A protein and the small-molecule ligand that binds it are described below.
Small molecule (SMILES): CNCCCC[C@H](NC(=O)[C@@H](NC(=O)[C@H](CCCN=C(N)N)NC(=O)[C@H](C)N)[C@@H](C)O)C(=O)N[C@@H](CCC(N)=O)C(=O)N[C@H](C(=O)N[C@@H](C)C=O)[C@@H](C)O

Binding-site contacts:
Ligand atom NH1 contacts residue ARG6 of chain 1.A at 3.7 Å.
Ligand atom C contacts residue TRP4 of chain 1.A at 3.5 Å (hydrophobic).
Ligand atom CB contacts residue VAL21 of chain 1.A at 3.8 Å (hydrophobic).
Ligand atom O contacts residue ALA3 of chain 1.A at 3.6 Å.
Ligand atom CD contacts residue ASN55 of chain 1.A at 3.8 Å.
Ligand atom O contacts residue ASP25 of chain 1.A at 3.3 Å (salt-bridge).
Ligand atom CG2 contacts residue LEU58 of chain 1.A at 3.4 Å (hydrophobic).
Ligand atom CE contacts residue ASN55 of chain 1.A at 3.5 Å.
Ligand atom CA contacts residue ASP8 of chain 1.A at 3.7 Å.
Ligand atom CG contacts residue ARG6 of chain 1.A at 3.4 Å.
Ligand atom O contacts residue TRP13 of chain 1.A at 3.7 Å.
Ligand atom CB contacts residue ASP8 of chain 1.A at 3.4 Å.
Ligand atom CG contacts residue TRP13 of chain 1.A at 3.8 Å (hydrophobic).
Ligand atom CB contacts residue TRP30 of chain 1.A at 3.8 Å (hydrophobic).
Ligand atom O contacts residue GLU26 of chain 1.A at 3.5 Å.
Ligand atom NE2 contacts residue VAL21 of chain 1.A at 3.4 Å.
Ligand atom N contacts residue SER28 of chain 1.A at 2.5 Å (h-bond).
Ligand atom CB contacts residue SER28 of chain 1.A at 3.3 Å.
Ligand atom N contacts residue ASP25 of chain 1.A at 3.0 Å (salt-bridge).
Ligand atom N contacts residue TRP4 of chain 1.A at 2.9 Å (h-bond).
Ligand atom CB contacts residue TRP4 of chain 1.A at 3.4 Å (hydrophobic).
Ligand atom CA contacts residue LEU58 of chain 1.A at 3.6 Å (hydrophobic).
Ligand atom CE contacts residue TRP13 of chain 1.A at 3.8 Å (hydrophobic).
Ligand atom O contacts residue ARG6 of chain 1.A at 2.9 Å (salt-bridge).
Ligand atom CB contacts residue LEU58 of chain 1.A at 3.7 Å (hydrophobic).
Ligand atom CB contacts residue LEU58 of chain 1.A at 3.8 Å (hydrophobic).
Ligand atom CD contacts residue GLU26 of chain 1.A at 3.4 Å.
Ligand atom CM contacts residue TRP13 of chain 1.A at 3.8 Å (hydrophobic).
Ligand atom CA contacts residue SER28 of chain 1.A at 3.3 Å.
Ligand atom CG2 contacts residue VAL21 of chain 1.A at 3.9 Å (hydrophobic).
Ligand atom O contacts residue TRP4 of chain 1.A at 2.9 Å (h-bond).
Ligand atom CZ contacts residue ARG6 of chain 1.A at 3.8 Å.
Ligand atom O contacts residue VAL5 of chain 1.A at 3.5 Å.
Ligand atom NZ contacts residue ASN55 of chain 1.A at 2.8 Å (h-bond).
Ligand atom C contacts residue LEU58 of chain 1.A at 3.9 Å (hydrophobic).
Ligand atom N contacts residue GLU26 of chain 1.A at 3.3 Å (salt-bridge).
Ligand atom CA contacts residue TRP4 of chain 1.A at 3.2 Å (hydrophobic).
Ligand atom CM contacts residue ASN51 of chain 1.A at 3.8 Å.
Ligand atom CG2 contacts residue ILE24 of chain 1.A at 3.7 Å (hydrophobic).
Ligand atom CM contacts residue ASN55 of chain 1.A at 3.4 Å.

Sequence of chain 1.A:
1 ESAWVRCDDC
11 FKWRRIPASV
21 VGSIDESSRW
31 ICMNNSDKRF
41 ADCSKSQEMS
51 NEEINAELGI